Binding-site contacts:
Ligand atom C5 contacts residue ASN61 of chain 1.C at 3.7 Å.
Ligand atom C4 contacts residue ASN61 of chain 1.C at 4.2 Å.
Ligand atom C3 contacts residue ASN61 of chain 1.C at 3.8 Å.
Ligand atom C1 contacts residue ASN61 of chain 1.C at 1.4 Å.
Ligand atom O6 contacts residue TYR28 of chain 1.C at 4.0 Å.
Ligand atom N2 contacts residue ASN61 of chain 1.C at 2.9 Å (h-bond).
Ligand atom O7 contacts residue ASN61 of chain 1.C at 4.4 Å.
Ligand atom O7 contacts residue PHE59 of chain 1.C at 4.0 Å.
Ligand atom C7 contacts residue ASN61 of chain 1.C at 3.5 Å.
Ligand atom C2 contacts residue ASN61 of chain 1.C at 2.5 Å.
Ligand atom O5 contacts residue ASN61 of chain 1.C at 2.4 Å (h-bond).
Ligand atom O5 contacts residue TYR28 of chain 1.C at 4.3 Å.
Ligand atom C8 contacts residue ASN61 of chain 1.C at 3.7 Å.

This small molecule binds to this protein.
Small molecule (SMILES): CC(=O)N[C@@H]1[C@@H](O)[C@H](O)[C@@H](CO)O[C@H]1O

Sequence of chain 1.C:
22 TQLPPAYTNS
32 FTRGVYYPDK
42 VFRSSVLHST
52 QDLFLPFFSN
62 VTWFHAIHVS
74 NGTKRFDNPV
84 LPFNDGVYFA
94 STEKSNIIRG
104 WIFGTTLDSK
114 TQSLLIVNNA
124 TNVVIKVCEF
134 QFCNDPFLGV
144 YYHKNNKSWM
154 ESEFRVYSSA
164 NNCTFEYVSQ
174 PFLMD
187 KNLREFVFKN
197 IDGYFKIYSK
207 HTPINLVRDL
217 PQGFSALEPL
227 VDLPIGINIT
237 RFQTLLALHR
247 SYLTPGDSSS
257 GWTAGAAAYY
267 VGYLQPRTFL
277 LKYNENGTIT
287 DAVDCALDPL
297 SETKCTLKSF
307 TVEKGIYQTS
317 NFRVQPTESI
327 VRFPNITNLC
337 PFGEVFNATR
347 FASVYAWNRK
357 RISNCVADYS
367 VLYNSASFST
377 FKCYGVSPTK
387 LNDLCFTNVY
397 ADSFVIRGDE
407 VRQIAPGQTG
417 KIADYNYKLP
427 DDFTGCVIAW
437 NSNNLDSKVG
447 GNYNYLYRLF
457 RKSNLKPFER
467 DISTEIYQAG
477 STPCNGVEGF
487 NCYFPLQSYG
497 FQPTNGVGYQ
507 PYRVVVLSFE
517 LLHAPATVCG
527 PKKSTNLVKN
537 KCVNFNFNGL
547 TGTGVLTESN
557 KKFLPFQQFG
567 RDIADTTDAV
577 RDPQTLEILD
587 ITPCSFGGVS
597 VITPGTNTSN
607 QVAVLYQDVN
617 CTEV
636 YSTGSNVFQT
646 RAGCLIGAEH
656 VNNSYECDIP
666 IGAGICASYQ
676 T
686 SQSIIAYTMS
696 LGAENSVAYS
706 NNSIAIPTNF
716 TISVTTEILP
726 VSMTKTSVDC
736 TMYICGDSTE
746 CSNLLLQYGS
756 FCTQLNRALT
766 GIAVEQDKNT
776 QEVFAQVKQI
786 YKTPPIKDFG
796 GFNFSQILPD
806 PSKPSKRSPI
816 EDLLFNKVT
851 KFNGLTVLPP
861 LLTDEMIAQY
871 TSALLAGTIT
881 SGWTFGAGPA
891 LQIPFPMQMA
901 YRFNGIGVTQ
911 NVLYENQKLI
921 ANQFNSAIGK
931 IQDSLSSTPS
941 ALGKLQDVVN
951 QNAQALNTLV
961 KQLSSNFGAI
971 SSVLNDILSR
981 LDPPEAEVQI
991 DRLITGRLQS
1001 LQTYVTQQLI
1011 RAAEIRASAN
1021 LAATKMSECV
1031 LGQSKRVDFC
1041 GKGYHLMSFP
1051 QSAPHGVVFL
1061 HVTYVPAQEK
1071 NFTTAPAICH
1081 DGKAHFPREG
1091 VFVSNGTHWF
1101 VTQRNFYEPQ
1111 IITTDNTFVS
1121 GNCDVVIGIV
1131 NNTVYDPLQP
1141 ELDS